Sequence of chain 1.B:
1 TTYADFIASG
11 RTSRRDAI

Binding-site contacts:
Ligand atom C3 contacts residue THR12 of chain 1.B at 3.8 Å.
Ligand atom O4 contacts residue SER13 of chain 1.B at 4.3 Å.
Ligand atom C4 contacts residue GLY10 of chain 1.B at 4.2 Å.
Ligand atom O3 contacts residue THR12 of chain 1.B at 4.3 Å.
Ligand atom C1 contacts residue SER13 of chain 1.B at 1.4 Å.
Ligand atom C4 contacts residue SER13 of chain 1.B at 3.3 Å.
Ligand atom C5 contacts residue GLY10 of chain 1.B at 3.5 Å.
Ligand atom C4 contacts residue THR12 of chain 1.B at 4.3 Å.
Ligand atom O3 contacts residue SER13 of chain 1.B at 4.1 Å.
Ligand atom O2 contacts residue SER13 of chain 1.B at 3.5 Å (h-bond).
Ligand atom C2 contacts residue SER13 of chain 1.B at 2.3 Å.
Ligand atom C3 contacts residue SER13 of chain 1.B at 2.8 Å.
Ligand atom C5 contacts residue SER13 of chain 1.B at 2.7 Å.
Ligand atom O5 contacts residue SER13 of chain 1.B at 2.3 Å (h-bond).

This protein binds this small molecule.
Small molecule (SMILES): O[C@@H]1[C@H](O)[C@H](O)CO[C@H]1O